This small molecule binds to this protein.
Small molecule (SMILES): C[C@@H](O)[C@@H](C)O

Sequence of chain 1.B:
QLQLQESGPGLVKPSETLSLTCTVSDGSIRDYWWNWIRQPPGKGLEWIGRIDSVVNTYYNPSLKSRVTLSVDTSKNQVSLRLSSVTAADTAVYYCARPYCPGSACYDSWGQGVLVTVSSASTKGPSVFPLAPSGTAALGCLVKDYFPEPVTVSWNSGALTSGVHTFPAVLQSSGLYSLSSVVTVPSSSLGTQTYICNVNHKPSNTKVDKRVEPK

Binding-site contacts:
Ligand atom O6 contacts residue GLY10 of chain 1.B at 3.2 Å (h-bond).
Ligand atom O5 contacts residue LEU11 of chain 1.B at 3.7 Å.
Ligand atom C1 contacts residue GLY10 of chain 1.B at 3.5 Å.
Ligand atom C1 contacts residue LEU11 of chain 1.B at 3.6 Å (hydrophobic).
Ligand atom O5 contacts residue GLY10 of chain 1.B at 3.5 Å (h-bond).
Ligand atom C2 contacts residue LEU11 of chain 1.B at 4.3 Å (hydrophobic).
Ligand atom O6 contacts residue PRO9 of chain 1.B at 4.0 Å.
Ligand atom C2 contacts residue GLY10 of chain 1.B at 3.9 Å.
Ligand atom C1 contacts residue PRO9 of chain 1.B at 3.8 Å (hydrophobic).
Ligand atom O6 contacts residue GLY8 of chain 1.B at 4.4 Å.
Ligand atom C3 contacts residue GLY10 of chain 1.B at 4.1 Å.